Sequence of chain 1.B:
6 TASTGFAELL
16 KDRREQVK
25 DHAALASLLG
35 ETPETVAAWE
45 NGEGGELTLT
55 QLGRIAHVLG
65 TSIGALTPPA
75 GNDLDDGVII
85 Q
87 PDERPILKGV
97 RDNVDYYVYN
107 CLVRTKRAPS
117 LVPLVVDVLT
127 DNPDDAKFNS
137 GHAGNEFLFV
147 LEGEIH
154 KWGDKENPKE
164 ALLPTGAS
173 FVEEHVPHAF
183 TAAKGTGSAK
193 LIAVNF

Binding-site contacts:
Ligand atom O12 contacts residue TYR105 of chain 1.B at 3.7 Å.
Ligand atom O13 contacts residue CO1 of chain 1.F at 2.0 Å.
Ligand atom P7 contacts residue ASN135 of chain 1.B at 3.3 Å.
Ligand atom O10 contacts residue GLU142 of chain 1.B at 2.7 Å (salt-bridge).
Ligand atom C1 contacts residue LEU193 of chain 1.B at 4.2 Å (hydrophobic).
Ligand atom C6 contacts residue ASN135 of chain 1.B at 4.0 Å.
Ligand atom C1 contacts residue CO1 of chain 1.F at 4.4 Å.
Ligand atom O13 contacts residue HIS138 of chain 1.B at 2.8 Å (h-bond).
Ligand atom O12 contacts residue ASN135 of chain 1.B at 2.9 Å (h-bond).
Ligand atom O12 contacts residue TYR103 of chain 1.B at 4.2 Å.
Ligand atom O10 contacts residue LEU144 of chain 1.B at 4.3 Å.
Ligand atom O14 contacts residue TYR105 of chain 1.B at 3.3 Å (h-bond).
Ligand atom O13 contacts residue HIS180 of chain 1.B at 3.5 Å (h-bond).
Ligand atom O14 contacts residue ARG97 of chain 1.B at 4.5 Å.
Ligand atom O10 contacts residue HIS138 of chain 1.B at 4.0 Å.
Ligand atom P7 contacts residue TYR103 of chain 1.B at 4.5 Å.
Ligand atom C2 contacts residue CO1 of chain 1.F at 3.2 Å.
Ligand atom O10 contacts residue CO1 of chain 1.F at 2.0 Å.
Ligand atom C6 contacts residue TYR103 of chain 1.B at 3.6 Å (hydrophobic).
Ligand atom C2 contacts residue PHE182 of chain 1.B at 4.1 Å (hydrophobic).
Ligand atom O14 contacts residue LYS23 of chain 1.A at 3.3 Å (salt-bridge).
Ligand atom O12 contacts residue ARG97 of chain 1.B at 2.4 Å (salt-bridge).
Ligand atom C1 contacts residue GLU142 of chain 1.B at 4.0 Å.
Ligand atom O13 contacts residue GLU142 of chain 1.B at 4.0 Å.
Ligand atom C6 contacts residue CO1 of chain 1.F at 3.6 Å.
Ligand atom C6 contacts residue ARG97 of chain 1.B at 4.0 Å.
Ligand atom O10 contacts residue HIS180 of chain 1.B at 3.4 Å (h-bond).
Ligand atom O12 contacts residue CO1 of chain 1.F at 4.3 Å.
Ligand atom C2 contacts residue GLU142 of chain 1.B at 3.4 Å.
Ligand atom C1 contacts residue LEU144 of chain 1.B at 3.8 Å (hydrophobic).
Ligand atom P7 contacts residue HIS138 of chain 1.B at 4.3 Å.
Ligand atom O14 contacts residue CO1 of chain 1.F at 4.0 Å.
Ligand atom C1 contacts residue PHE182 of chain 1.B at 3.3 Å (hydrophobic).
Ligand atom P7 contacts residue TYR105 of chain 1.B at 3.9 Å.
Ligand atom C6 contacts residue TYR105 of chain 1.B at 4.2 Å (hydrophobic).
Ligand atom O13 contacts residue ASN135 of chain 1.B at 3.1 Å (h-bond).
Ligand atom O10 contacts residue PHE182 of chain 1.B at 3.9 Å.
Ligand atom C1 contacts residue ALA195 of chain 1.B at 4.5 Å (hydrophobic).
Ligand atom P7 contacts residue CO1 of chain 1.F at 3.2 Å.
Ligand atom P7 contacts residue ARG97 of chain 1.B at 3.6 Å.

This small molecule binds to this protein.
Small molecule (SMILES): C[C@@H](O)CP(=O)(O)O

Sequence of chain 1.A:
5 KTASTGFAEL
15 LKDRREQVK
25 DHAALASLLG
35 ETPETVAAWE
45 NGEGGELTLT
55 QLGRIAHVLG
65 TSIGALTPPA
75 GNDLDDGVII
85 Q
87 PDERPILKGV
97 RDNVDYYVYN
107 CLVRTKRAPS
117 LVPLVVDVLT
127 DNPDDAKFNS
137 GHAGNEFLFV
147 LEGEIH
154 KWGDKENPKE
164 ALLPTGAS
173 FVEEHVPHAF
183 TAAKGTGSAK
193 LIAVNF